Binding-site contacts:
Ligand atom C2 contacts residue ASN12 of chain 2.M at 3.3 Å.
Ligand atom C5 contacts residue ASN12 of chain 2.M at 4.2 Å.
Ligand atom O7 contacts residue ASN12 of chain 2.M at 3.6 Å.
Ligand atom N2 contacts residue ASN12 of chain 2.M at 3.8 Å.
Ligand atom C1 contacts residue ASN12 of chain 2.M at 2.2 Å.
Ligand atom O5 contacts residue ASN12 of chain 2.M at 2.8 Å (h-bond).
Ligand atom C7 contacts residue ASN12 of chain 2.M at 3.9 Å.

This small molecule binds to this protein.
Small molecule (SMILES): CC(=O)N[C@H]1[C@H](O[C@H]2[C@H](O)[C@@H](NC(C)=O)CO[C@@H]2CO)O[C@H](CO)[C@@H](O)[C@@H]1O

Sequence of chain 2.M:
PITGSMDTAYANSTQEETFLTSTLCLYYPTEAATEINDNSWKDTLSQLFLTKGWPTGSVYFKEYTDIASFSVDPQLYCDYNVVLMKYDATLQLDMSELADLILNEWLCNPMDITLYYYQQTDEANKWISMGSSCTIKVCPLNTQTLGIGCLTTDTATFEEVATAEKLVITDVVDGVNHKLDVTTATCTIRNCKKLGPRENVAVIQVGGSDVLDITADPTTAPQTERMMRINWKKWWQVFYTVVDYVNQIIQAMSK